Sequence of chain 42.C:
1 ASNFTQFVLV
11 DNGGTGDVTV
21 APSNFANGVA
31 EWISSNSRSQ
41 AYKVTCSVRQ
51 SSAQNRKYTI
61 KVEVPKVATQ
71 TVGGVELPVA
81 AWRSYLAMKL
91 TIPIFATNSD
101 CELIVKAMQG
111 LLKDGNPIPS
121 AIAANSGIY

Binding-site contacts:
Ligand atom N9 contacts residue LYS61 of chain 3.C at 3.8 Å.
Ligand atom OP2 contacts residue LYS89 of chain 42.C at 3.5 Å (salt-bridge).
Ligand atom OP2 contacts residue LYS57 of chain 42.C at 3.0 Å (salt-bridge).
Ligand atom P contacts residue SER51 of chain 42.C at 3.2 Å.
Ligand atom P contacts residue ARG49 of chain 42.C at 3.7 Å.
Ligand atom OP2 contacts residue THR91 of chain 42.C at 3.7 Å.
Ligand atom N7 contacts residue THR45 of chain 3.C at 2.7 Å (h-bond).
Ligand atom O3' contacts residue SER51 of chain 42.C at 3.3 Å (h-bond).
Ligand atom N1 contacts residue SER47 of chain 3.C at 2.7 Å (h-bond).
Ligand atom OP2 contacts residue SER51 of chain 42.C at 3.3 Å (h-bond).
Ligand atom P contacts residue LYS57 of chain 42.C at 3.1 Å.
Ligand atom C6 contacts residue THR59 of chain 3.C at 3.5 Å.
Ligand atom C5' contacts residue ARG49 of chain 42.C at 2.6 Å.
Ligand atom O5' contacts residue ARG49 of chain 42.C at 3.6 Å (salt-bridge).
Ligand atom OP1 contacts residue ASN55 of chain 42.C at 3.0 Å (h-bond).
Ligand atom OP1 contacts residue SER51 of chain 42.C at 2.7 Å (h-bond).
Ligand atom OP1 contacts residue ARG49 of chain 42.C at 2.6 Å (salt-bridge).
Ligand atom N6 contacts residue THR59 of chain 3.C at 2.7 Å (h-bond).
Ligand atom OP1 contacts residue ASN55 of chain 42.C at 3.2 Å.
Ligand atom OP1 contacts residue LYS57 of chain 42.C at 2.9 Å.
Ligand atom O3' contacts residue ARG49 of chain 42.C at 3.6 Å (salt-bridge).
Ligand atom C8 contacts residue LYS61 of chain 3.C at 3.6 Å.
Ligand atom OP1 contacts residue SER52 of chain 42.C at 3.1 Å.
Ligand atom OP2 contacts residue TYR85 of chain 3.C at 2.6 Å (h-bond).
Ligand atom N6 contacts residue CYS46 of chain 3.C at 3.6 Å (h-bond).
Ligand atom O5' contacts residue LYS57 of chain 42.C at 2.8 Å (salt-bridge).
Ligand atom C2 contacts residue SER47 of chain 3.C at 3.2 Å.
Ligand atom OP2 contacts residue LYS43 of chain 3.C at 2.7 Å (salt-bridge).
Ligand atom O5' contacts residue LYS89 of chain 42.C at 3.2 Å (salt-bridge).
Ligand atom O4' contacts residue LYS61 of chain 3.C at 3.7 Å.
Ligand atom C5' contacts residue LYS57 of chain 42.C at 3.8 Å.
Ligand atom C5 contacts residue THR45 of chain 3.C at 3.4 Å.
Ligand atom N6 contacts residue THR45 of chain 3.C at 2.8 Å (h-bond).
Ligand atom N7 contacts residue TYR85 of chain 3.C at 3.8 Å.
Ligand atom OP1 contacts residue LYS89 of chain 42.C at 3.5 Å (salt-bridge).
Ligand atom OP2 contacts residue LYS57 of chain 42.C at 3.5 Å (salt-bridge).
Ligand atom C4' contacts residue ARG49 of chain 42.C at 3.6 Å.
Ligand atom N1 contacts residue THR59 of chain 3.C at 3.4 Å.
Ligand atom N7 contacts residue LYS61 of chain 3.C at 3.4 Å.
Ligand atom C6 contacts residue THR45 of chain 3.C at 3.4 Å.

Sequence of chain 3.C:
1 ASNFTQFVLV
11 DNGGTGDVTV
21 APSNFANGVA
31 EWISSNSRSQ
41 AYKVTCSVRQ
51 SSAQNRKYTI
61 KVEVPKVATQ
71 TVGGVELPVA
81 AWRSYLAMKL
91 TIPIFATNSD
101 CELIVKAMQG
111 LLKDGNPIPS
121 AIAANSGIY

A protein and the small-molecule ligand that binds it are described below.
Small molecule (SMILES): Nc1ccn([C@@H]2O[C@H](CO[P](=O)(O)O[C@H]3[C@@H](O)[C@H](n4cnc5c(N)ncnc54)O[C@@H]3CO[P](=O)(O)O[C@H]3[C@@H](O)[C@H](n4cnc5c(=O)nc(N)[nH]c54)O[C@@H]3CO[P](=O)(O)O[C@H]3[C@@H](O)[C@H](n4cnc5c(N)ncnc54)O[C@@H]3CO[P](=O)(O)O[C@H]3[C@@H](O)[C@H](n4cnc5c(N)ncnc54)O[C@@H]3CO[P](=O)(O)O[C@H]3[C@@H](O)[C@H](n4ccc(=O)[nH]c4=O)O[C@@H]3CO[P](=O)(O)O[C@H]3[C@@H](O)[C@H](n4ccc(N)nc4=O)O[C@@H]3CO[P](=O)(O)O[C@H]3[C@@H](O)[C@H](n4ccc(=O)[nH]c4=O)O[C@@H]3CO[P](=O)(O)O[C@H]3[C@@H](O)[C@H](n4cnc5c(=O)nc(N)[nH]c54)O[C@@H]3CO)[C@@H](O)[C@H]2O)c(=O)n1